Binding-site contacts:
Ligand atom C6 contacts residue SER437 of chain 1.L at 2.6 Å.
Ligand atom C3 contacts residue SER437 of chain 1.L at 2.8 Å.
Ligand atom C1 contacts residue SER398 of chain 1.L at 4.4 Å.
Ligand atom N5 contacts residue SER437 of chain 1.L at 4.4 Å.
Ligand atom C7 contacts residue SER437 of chain 1.L at 3.8 Å.
Ligand atom C4 contacts residue SER438 of chain 1.L at 3.9 Å.
Ligand atom O6 contacts residue SER437 of chain 1.L at 1.8 Å (h-bond).
Ligand atom C1 contacts residue VAL397 of chain 1.L at 4.4 Å (hydrophobic).
Ligand atom O1A contacts residue SER437 of chain 1.L at 2.8 Å (h-bond).
Ligand atom O1B contacts residue SER437 of chain 1.L at 3.2 Å.
Ligand atom O1B contacts residue SER398 of chain 1.L at 4.4 Å.
Ligand atom C4 contacts residue SER437 of chain 1.L at 3.3 Å.
Ligand atom O8 contacts residue SER437 of chain 1.L at 3.2 Å (h-bond).
Ligand atom C2 contacts residue SER437 of chain 1.L at 1.5 Å.
Ligand atom C8 contacts residue SER437 of chain 1.L at 3.9 Å.
Ligand atom O1A contacts residue SER398 of chain 1.L at 3.2 Å.
Ligand atom C5 contacts residue SER437 of chain 1.L at 3.5 Å.
Ligand atom C5 contacts residue SER438 of chain 1.L at 4.4 Å.
Ligand atom O1A contacts residue VAL397 of chain 1.L at 3.5 Å (h-bond).
Ligand atom C1 contacts residue SER437 of chain 1.L at 2.4 Å.
Ligand atom C2 contacts residue SER438 of chain 1.L at 4.4 Å.

The protein below binds the small molecule below.
Small molecule (SMILES): C[C@H](O)[C@H](N)[C@@H]1O[C@](O)(C(=O)O)C[C@H](O)[C@@H]1N

Sequence of chain 1.L:
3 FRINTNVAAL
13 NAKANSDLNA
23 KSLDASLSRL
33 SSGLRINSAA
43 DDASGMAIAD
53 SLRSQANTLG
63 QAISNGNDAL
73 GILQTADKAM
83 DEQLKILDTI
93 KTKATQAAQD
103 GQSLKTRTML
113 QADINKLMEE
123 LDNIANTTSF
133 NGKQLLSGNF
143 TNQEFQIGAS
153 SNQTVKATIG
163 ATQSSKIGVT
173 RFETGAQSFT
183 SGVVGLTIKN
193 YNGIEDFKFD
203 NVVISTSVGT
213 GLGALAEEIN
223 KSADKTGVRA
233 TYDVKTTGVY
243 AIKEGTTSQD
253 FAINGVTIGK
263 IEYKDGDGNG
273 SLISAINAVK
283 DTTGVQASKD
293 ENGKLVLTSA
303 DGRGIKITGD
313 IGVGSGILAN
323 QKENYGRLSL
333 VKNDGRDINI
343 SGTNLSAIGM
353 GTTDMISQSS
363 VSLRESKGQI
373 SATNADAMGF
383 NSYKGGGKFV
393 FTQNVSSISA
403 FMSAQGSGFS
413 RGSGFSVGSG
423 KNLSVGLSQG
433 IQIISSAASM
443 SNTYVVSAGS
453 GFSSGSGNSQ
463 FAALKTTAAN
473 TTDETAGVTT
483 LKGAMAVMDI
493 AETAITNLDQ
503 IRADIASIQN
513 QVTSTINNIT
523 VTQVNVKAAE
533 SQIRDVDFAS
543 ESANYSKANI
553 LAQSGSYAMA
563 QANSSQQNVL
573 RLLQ